Sequence of chain 2.A:
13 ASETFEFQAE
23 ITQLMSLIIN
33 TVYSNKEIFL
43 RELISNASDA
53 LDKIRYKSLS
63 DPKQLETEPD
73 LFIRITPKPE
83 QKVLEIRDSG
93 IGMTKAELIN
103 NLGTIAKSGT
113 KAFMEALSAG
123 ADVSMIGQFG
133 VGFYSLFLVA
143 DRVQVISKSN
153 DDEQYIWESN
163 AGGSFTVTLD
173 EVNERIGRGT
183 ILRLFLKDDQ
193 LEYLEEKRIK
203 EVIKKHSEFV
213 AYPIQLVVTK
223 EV

Binding-site contacts:
Ligand atom C3 contacts residue ALA52 of chain 2.A at 3.9 Å (hydrophobic).
Ligand atom C7 contacts residue MET95 of chain 2.A at 3.8 Å (hydrophobic).
Ligand atom C8 contacts residue LEU104 of chain 2.A at 4.1 Å (hydrophobic).
Ligand atom C3 contacts residue ASP90 of chain 2.A at 3.4 Å.
Ligand atom CL1 contacts residue PHE135 of chain 2.A at 3.3 Å.
Ligand atom O5 contacts residue ASN103 of chain 2.A at 3.6 Å.
Ligand atom C15 contacts residue ALA52 of chain 2.A at 3.9 Å (hydrophobic).
Ligand atom O2 contacts residue GLY94 of chain 2.A at 4.0 Å.
Ligand atom O2 contacts residue ALA52 of chain 2.A at 3.7 Å.
Ligand atom CL1 contacts residue LEU104 of chain 2.A at 4.0 Å.
Ligand atom C2 contacts residue MET95 of chain 2.A at 3.9 Å (hydrophobic).
Ligand atom O2 contacts residue MET95 of chain 2.A at 3.8 Å.
Ligand atom O3 contacts residue THR182 of chain 2.A at 3.5 Å.
Ligand atom C4 contacts residue ASP90 of chain 2.A at 3.4 Å.
Ligand atom C6 contacts residue ASN48 of chain 2.A at 3.9 Å.
Ligand atom C1 contacts residue ALA52 of chain 2.A at 3.8 Å (hydrophobic).
Ligand atom C4 contacts residue LEU184 of chain 2.A at 4.0 Å (hydrophobic).
Ligand atom C15 contacts residue LYS55 of chain 2.A at 3.9 Å.
Ligand atom C17 contacts residue MET95 of chain 2.A at 4.0 Å (hydrophobic).
Ligand atom O3 contacts residue ASP90 of chain 2.A at 2.5 Å (salt-bridge).
Ligand atom C16 contacts residue LYS55 of chain 2.A at 4.1 Å.
Ligand atom C10 contacts residue ASN48 of chain 2.A at 4.0 Å.
Ligand atom O4 contacts residue ASN48 of chain 2.A at 3.5 Å.
Ligand atom C13 contacts residue LYS55 of chain 2.A at 4.0 Å.
Ligand atom CL1 contacts residue ASN48 of chain 2.A at 3.4 Å.
Ligand atom C16 contacts residue ILE93 of chain 2.A at 3.4 Å (hydrophobic).
Ligand atom O3 contacts residue ALA52 of chain 2.A at 3.1 Å.
Ligand atom C1 contacts residue MET95 of chain 2.A at 3.8 Å (hydrophobic).
Ligand atom O2 contacts residue THR182 of chain 2.A at 3.3 Å (h-bond).
Ligand atom C8 contacts residue MET95 of chain 2.A at 3.6 Å (hydrophobic).
Ligand atom C14 contacts residue LYS55 of chain 2.A at 3.8 Å.
Ligand atom C5 contacts residue ASN48 of chain 2.A at 3.6 Å.
Ligand atom O4 contacts residue LEU184 of chain 2.A at 3.3 Å.
Ligand atom C3 contacts residue THR182 of chain 2.A at 4.0 Å.
Ligand atom C5 contacts residue LEU184 of chain 2.A at 3.7 Å (hydrophobic).
Ligand atom C4 contacts residue ASN48 of chain 2.A at 4.0 Å.
Ligand atom C17 contacts residue ASN103 of chain 2.A at 3.9 Å.
Ligand atom C12 contacts residue ASP51 of chain 2.A at 4.0 Å.
Ligand atom C17 contacts residue ILE93 of chain 2.A at 3.9 Å (hydrophobic).
Ligand atom C13 contacts residue ASP51 of chain 2.A at 3.6 Å.

A protein and the small-molecule ligand that binds it are described below.
Small molecule (SMILES): O=C1CCCC/C=C/CCOC(=O)c2c(O)cc(O)c(Cl)c2C1